Sequence of chain 1.B:
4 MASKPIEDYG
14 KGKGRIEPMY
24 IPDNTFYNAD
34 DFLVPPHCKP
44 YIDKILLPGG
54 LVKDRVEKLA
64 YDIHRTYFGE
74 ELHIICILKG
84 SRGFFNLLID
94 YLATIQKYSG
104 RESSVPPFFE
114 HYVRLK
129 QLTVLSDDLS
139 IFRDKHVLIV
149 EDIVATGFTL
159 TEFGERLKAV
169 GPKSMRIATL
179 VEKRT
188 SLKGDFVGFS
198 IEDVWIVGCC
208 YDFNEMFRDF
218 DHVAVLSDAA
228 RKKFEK

The small molecule below binds the protein below.
Small molecule (SMILES): O=c1[nH]c(=O)c2[nH+]cn([C@@H]3O[C@H](COP(=O)(O)O)[C@@H](O)[C@H]3O)c2[nH]1

Binding-site contacts:
Ligand atom O2 contacts residue TRP202 of chain 1.B at 3.7 Å.
Ligand atom C5 contacts residue TRP202 of chain 1.B at 3.5 Å (hydrophobic).
Ligand atom O3P contacts residue PHE156 of chain 1.B at 3.6 Å (h-bond).
Ligand atom C5 contacts residue ILE151 of chain 1.B at 3.6 Å (hydrophobic).
Ligand atom N1 contacts residue TRP202 of chain 1.B at 3.2 Å.
Ligand atom O2' contacts residue ILE151 of chain 1.B at 3.3 Å (h-bond).
Ligand atom O2P contacts residue PHE156 of chain 1.B at 3.6 Å (h-bond).
Ligand atom N7 contacts residue LYS181 of chain 1.B at 3.2 Å (salt-bridge).
Ligand atom O2 contacts residue TYR208 of chain 1.B at 3.6 Å.
Ligand atom C6 contacts residue TRP202 of chain 1.B at 3.5 Å (hydrophobic).
Ligand atom O3P contacts residue THR157 of chain 1.B at 2.8 Å (h-bond).
Ligand atom O2 contacts residue ASP209 of chain 1.B at 2.8 Å (salt-bridge).
Ligand atom N3 contacts residue TRP202 of chain 1.B at 3.3 Å.
Ligand atom C2 contacts residue TRP202 of chain 1.B at 3.2 Å (hydrophobic).
Ligand atom C4 contacts residue TRP202 of chain 1.B at 3.3 Å (hydrophobic).
Ligand atom C8 contacts residue ILE151 of chain 1.B at 3.6 Å (hydrophobic).
Ligand atom O2P contacts residue ALA153 of chain 1.B at 3.0 Å (h-bond).
Ligand atom C5 contacts residue LYS181 of chain 1.B at 3.6 Å.
Ligand atom O6 contacts residue ILE203 of chain 1.B at 2.9 Å (h-bond).
Ligand atom P contacts residue THR154 of chain 1.B at 3.6 Å.
Ligand atom O6 contacts residue TRP202 of chain 1.B at 3.5 Å.
Ligand atom O1P contacts residue ALA153 of chain 1.B at 3.6 Å.
Ligand atom P contacts residue GLY155 of chain 1.B at 3.7 Å.
Ligand atom N7 contacts residue TRP202 of chain 1.B at 3.6 Å.
Ligand atom N9 contacts residue TRP202 of chain 1.B at 3.7 Å.
Ligand atom C6 contacts residue LYS181 of chain 1.B at 3.5 Å.
Ligand atom N9 contacts residue ILE151 of chain 1.B at 3.4 Å.
Ligand atom C4 contacts residue ILE151 of chain 1.B at 3.5 Å (hydrophobic).
Ligand atom N1 contacts residue ILE203 of chain 1.B at 2.9 Å (h-bond).
Ligand atom O2 contacts residue ILE203 of chain 1.B at 3.3 Å (h-bond).
Ligand atom O6 contacts residue VAL201 of chain 1.B at 3.6 Å.
Ligand atom O2' contacts residue ASP150 of chain 1.B at 3.1 Å (salt-bridge).
Ligand atom O1P contacts residue THR154 of chain 1.B at 2.9 Å (h-bond).
Ligand atom O2P contacts residue GLY155 of chain 1.B at 2.6 Å (h-bond).
Ligand atom C2' contacts residue ILE151 of chain 1.B at 3.5 Å (hydrophobic).
Ligand atom O6 contacts residue LYS181 of chain 1.B at 2.8 Å (salt-bridge).
Ligand atom C6 contacts residue ILE203 of chain 1.B at 3.7 Å (hydrophobic).
Ligand atom C2 contacts residue ILE203 of chain 1.B at 3.5 Å (hydrophobic).
Ligand atom O3' contacts residue POP1 of chain 1.H at 2.5 Å (h-bond).
Ligand atom O2P contacts residue THR154 of chain 1.B at 3.2 Å (h-bond).